Binding-site contacts:
Ligand atom C5 contacts residue ASN1121 of chain 1.D at 3.3 Å.
Ligand atom C6 contacts residue ASN1121 of chain 1.D at 3.2 Å.
Ligand atom C4 contacts residue ASN1121 of chain 1.D at 4.0 Å.
Ligand atom C2 contacts residue ASN1121 of chain 1.D at 2.5 Å.
Ligand atom N2 contacts residue ASN1121 of chain 1.D at 3.2 Å (h-bond).
Ligand atom C1 contacts residue ASN1121 of chain 1.D at 1.4 Å.
Ligand atom C7 contacts residue ASN1121 of chain 1.D at 3.9 Å.
Ligand atom O7 contacts residue ASN1121 of chain 1.D at 3.9 Å.
Ligand atom C3 contacts residue ASN1121 of chain 1.D at 3.7 Å.
Ligand atom O5 contacts residue ASN1121 of chain 1.D at 2.4 Å (h-bond).

Sequence of chain 1.D:
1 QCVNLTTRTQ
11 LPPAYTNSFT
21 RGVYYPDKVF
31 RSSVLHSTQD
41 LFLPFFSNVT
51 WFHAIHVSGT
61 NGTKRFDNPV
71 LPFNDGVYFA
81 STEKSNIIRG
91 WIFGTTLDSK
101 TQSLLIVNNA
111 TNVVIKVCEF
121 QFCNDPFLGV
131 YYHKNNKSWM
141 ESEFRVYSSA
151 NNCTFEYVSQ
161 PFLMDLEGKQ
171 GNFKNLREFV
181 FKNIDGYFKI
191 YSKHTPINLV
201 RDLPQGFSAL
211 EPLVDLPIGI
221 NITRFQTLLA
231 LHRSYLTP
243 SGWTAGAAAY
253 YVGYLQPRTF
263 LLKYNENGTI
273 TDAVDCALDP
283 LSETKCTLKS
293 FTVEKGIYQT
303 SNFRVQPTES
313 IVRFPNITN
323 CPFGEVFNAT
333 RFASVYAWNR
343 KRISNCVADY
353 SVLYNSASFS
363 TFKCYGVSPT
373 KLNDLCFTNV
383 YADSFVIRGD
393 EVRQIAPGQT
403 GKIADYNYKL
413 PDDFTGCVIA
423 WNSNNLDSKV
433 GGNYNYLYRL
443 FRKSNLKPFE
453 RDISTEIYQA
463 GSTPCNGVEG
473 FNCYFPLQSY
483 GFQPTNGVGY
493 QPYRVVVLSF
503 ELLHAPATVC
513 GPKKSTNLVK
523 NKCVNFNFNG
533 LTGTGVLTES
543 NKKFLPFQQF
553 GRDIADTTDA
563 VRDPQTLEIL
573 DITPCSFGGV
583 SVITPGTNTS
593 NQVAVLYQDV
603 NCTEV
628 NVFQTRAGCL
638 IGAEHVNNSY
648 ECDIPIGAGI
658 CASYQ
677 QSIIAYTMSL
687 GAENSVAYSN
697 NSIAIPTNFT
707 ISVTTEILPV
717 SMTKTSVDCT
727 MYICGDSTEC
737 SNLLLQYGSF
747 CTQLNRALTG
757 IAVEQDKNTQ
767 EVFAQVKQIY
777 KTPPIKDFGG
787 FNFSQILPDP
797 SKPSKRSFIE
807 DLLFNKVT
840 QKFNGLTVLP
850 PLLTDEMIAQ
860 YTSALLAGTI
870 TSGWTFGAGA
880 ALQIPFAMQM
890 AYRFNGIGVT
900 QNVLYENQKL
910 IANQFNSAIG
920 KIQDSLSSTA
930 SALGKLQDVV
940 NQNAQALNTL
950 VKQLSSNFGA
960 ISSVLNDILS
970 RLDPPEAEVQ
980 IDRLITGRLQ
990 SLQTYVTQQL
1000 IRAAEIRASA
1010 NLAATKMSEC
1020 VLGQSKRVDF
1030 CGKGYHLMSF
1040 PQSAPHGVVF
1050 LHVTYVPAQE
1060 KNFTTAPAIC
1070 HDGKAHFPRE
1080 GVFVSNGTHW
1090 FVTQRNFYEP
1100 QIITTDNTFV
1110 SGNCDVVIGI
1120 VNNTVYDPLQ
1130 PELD

The protein below binds the small molecule below.
Small molecule (SMILES): CC(=O)N[C@H]1[C@H](O[C@H]2[C@H](O)[C@@H](NC(C)=O)CO[C@@H]2CO)O[C@H](CO)[C@@H](O)[C@@H]1O